Sequence of chain 2.B:
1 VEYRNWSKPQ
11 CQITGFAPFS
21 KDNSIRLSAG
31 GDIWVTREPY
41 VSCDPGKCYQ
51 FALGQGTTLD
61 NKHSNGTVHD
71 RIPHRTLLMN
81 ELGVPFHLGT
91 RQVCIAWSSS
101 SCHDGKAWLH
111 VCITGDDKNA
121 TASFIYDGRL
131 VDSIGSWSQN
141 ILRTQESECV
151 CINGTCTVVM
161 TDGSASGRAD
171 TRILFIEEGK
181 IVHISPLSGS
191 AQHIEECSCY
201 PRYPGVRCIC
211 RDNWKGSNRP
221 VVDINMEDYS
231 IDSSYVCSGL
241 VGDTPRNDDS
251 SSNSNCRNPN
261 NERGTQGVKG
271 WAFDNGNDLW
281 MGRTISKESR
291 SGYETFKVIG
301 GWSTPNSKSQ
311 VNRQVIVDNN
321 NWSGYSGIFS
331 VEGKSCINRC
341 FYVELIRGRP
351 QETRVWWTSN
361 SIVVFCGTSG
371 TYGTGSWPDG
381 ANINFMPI

The protein below binds the small molecule below.
Small molecule (SMILES): CCC(CC)O[C@@H]1C=C(C(=O)O)C[C@H](N)[C@H]1NC(C)=O

Binding-site contacts:
Ligand atom O10 contacts residue ARG71 of chain 2.B at 2.8 Å (salt-bridge).
Ligand atom O1B contacts residue TYR325 of chain 2.B at 3.4 Å (h-bond).
Ligand atom O1B contacts residue ARG211 of chain 2.B at 3.1 Å (salt-bridge).
Ligand atom C5 contacts residue ASP70 of chain 2.B at 3.6 Å.
Ligand atom C3 contacts residue ARG37 of chain 2.B at 3.8 Å.
Ligand atom C11 contacts residue ILE141 of chain 2.B at 4.0 Å (hydrophobic).
Ligand atom C1 contacts residue TYR325 of chain 2.B at 2.7 Å (hydrophobic).
Ligand atom C4 contacts residue ASP70 of chain 2.B at 3.3 Å.
Ligand atom C1 contacts residue ARG211 of chain 2.B at 3.8 Å.
Ligand atom O1B contacts residue ARG290 of chain 2.B at 2.7 Å (salt-bridge).
Ligand atom C9 contacts residue ARG143 of chain 2.B at 3.3 Å.
Ligand atom C81 contacts residue ARG143 of chain 2.B at 3.9 Å.
Ligand atom C82 contacts residue GLU195 of chain 2.B at 3.6 Å.
Ligand atom N4 contacts residue ASP70 of chain 2.B at 2.7 Å (salt-bridge).
Ligand atom O1A contacts residue ARG37 of chain 2.B at 3.0 Å (salt-bridge).
Ligand atom C4 contacts residue TYR325 of chain 2.B at 3.5 Å (hydrophobic).
Ligand atom C3 contacts residue ASP70 of chain 2.B at 3.1 Å.
Ligand atom O1A contacts residue TYR325 of chain 2.B at 3.5 Å (h-bond).
Ligand atom C3 contacts residue GLU38 of chain 2.B at 3.8 Å.
Ligand atom C82 contacts residue ASN213 of chain 2.B at 3.6 Å.
Ligand atom C91 contacts residue ILE141 of chain 2.B at 3.7 Å (hydrophobic).
Ligand atom N4 contacts residue GLU38 of chain 2.B at 3.0 Å (salt-bridge).
Ligand atom C8 contacts residue ARG143 of chain 2.B at 3.9 Å.
Ligand atom C6 contacts residue TYR325 of chain 2.B at 3.8 Å (hydrophobic).
Ligand atom C2 contacts residue ASP70 of chain 2.B at 3.9 Å.
Ligand atom C2 contacts residue TYR325 of chain 2.B at 3.1 Å (hydrophobic).
Ligand atom C7 contacts residue TYR325 of chain 2.B at 3.1 Å (hydrophobic).
Ligand atom C1 contacts residue ARG290 of chain 2.B at 3.4 Å.
Ligand atom C82 contacts residue ARG211 of chain 2.B at 3.8 Å.
Ligand atom C6 contacts residue GLU196 of chain 2.B at 3.6 Å.
Ligand atom C7 contacts residue GLU196 of chain 2.B at 3.9 Å.
Ligand atom C3 contacts residue TYR325 of chain 2.B at 3.1 Å (hydrophobic).
Ligand atom C91 contacts residue ARG143 of chain 2.B at 3.7 Å.
Ligand atom C7 contacts residue ARG211 of chain 2.B at 3.8 Å.
Ligand atom C10 contacts residue ARG71 of chain 2.B at 3.9 Å.
Ligand atom C4 contacts residue GLU38 of chain 2.B at 3.7 Å.
Ligand atom O1A contacts residue ARG290 of chain 2.B at 2.8 Å (salt-bridge).
Ligand atom O10 contacts residue ASP70 of chain 2.B at 3.5 Å.
Ligand atom C11 contacts residue TRP97 of chain 2.B at 3.7 Å (hydrophobic).
Ligand atom C81 contacts residue GLU195 of chain 2.B at 3.5 Å.